This small molecule binds to this protein.
Small molecule (SMILES): CC(=O)N[C@@H]1[C@@H](O)[C@H](O)[C@@H](CO)O[C@H]1O

Binding-site contacts:
Ligand atom O7 contacts residue PHE20 of chain 1.A at 4.4 Å.
Ligand atom O7 contacts residue GLY21 of chain 1.A at 3.8 Å.
Ligand atom O7 contacts residue PHE24 of chain 1.A at 4.3 Å.
Ligand atom O5 contacts residue ASN25 of chain 1.A at 2.4 Å (h-bond).
Ligand atom C8 contacts residue ASN25 of chain 1.A at 4.3 Å.
Ligand atom C8 contacts residue GLY21 of chain 1.A at 4.4 Å.
Ligand atom C7 contacts residue ASN25 of chain 1.A at 3.8 Å.
Ligand atom C3 contacts residue ASN25 of chain 1.A at 3.8 Å.
Ligand atom N2 contacts residue ASN25 of chain 1.A at 2.9 Å (h-bond).
Ligand atom C7 contacts residue GLY21 of chain 1.A at 4.1 Å.
Ligand atom C5 contacts residue ASN25 of chain 1.A at 3.6 Å.
Ligand atom C2 contacts residue ASN25 of chain 1.A at 2.5 Å.
Ligand atom C1 contacts residue ASN25 of chain 1.A at 1.4 Å.
Ligand atom C4 contacts residue ASN25 of chain 1.A at 4.3 Å.

Sequence of chain 1.A:
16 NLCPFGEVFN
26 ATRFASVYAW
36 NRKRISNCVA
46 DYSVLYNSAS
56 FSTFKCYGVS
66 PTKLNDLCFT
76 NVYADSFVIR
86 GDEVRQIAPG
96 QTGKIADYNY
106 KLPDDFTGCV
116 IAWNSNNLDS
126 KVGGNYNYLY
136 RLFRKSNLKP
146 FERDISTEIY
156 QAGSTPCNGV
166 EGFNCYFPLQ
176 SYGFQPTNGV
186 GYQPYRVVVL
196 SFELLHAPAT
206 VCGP